A small-molecule ligand and the protein it binds are described below.
Small molecule (SMILES): O=C(O)[C@@H](O)[C@@H](O)[C@H](O)[C@H](O)CO

Binding-site contacts:
Ligand atom O6 contacts residue ASN123 of chain 1.A at 3.4 Å (h-bond).
Ligand atom O1B contacts residue ARG320 of chain 1.A at 2.8 Å (salt-bridge).
Ligand atom O5 contacts residue GLU83 of chain 1.A at 2.7 Å (salt-bridge).
Ligand atom O1B contacts residue MN1 of chain 1.G at 2.0 Å.
Ligand atom C3 contacts residue TYR388 of chain 1.A at 3.6 Å (hydrophobic).
Ligand atom O6 contacts residue ASP129 of chain 1.A at 2.7 Å (salt-bridge).
Ligand atom C1 contacts residue HIS372 of chain 1.A at 3.8 Å.
Ligand atom O2 contacts residue ASP371 of chain 1.A at 2.8 Å (salt-bridge).
Ligand atom O2 contacts residue HIS253 of chain 1.A at 3.2 Å (h-bond).
Ligand atom O2 contacts residue ARG369 of chain 1.A at 3.3 Å (salt-bridge).
Ligand atom C1 contacts residue ARG320 of chain 1.A at 3.4 Å.
Ligand atom O2 contacts residue MN1 of chain 1.G at 2.3 Å.
Ligand atom O1B contacts residue HIS253 of chain 1.A at 3.0 Å (h-bond).
Ligand atom C6 contacts residue ASP129 of chain 1.A at 3.5 Å.
Ligand atom C1 contacts residue ASP371 of chain 1.A at 3.7 Å.
Ligand atom O3 contacts residue HIS372 of chain 1.A at 3.2 Å (h-bond).
Ligand atom C2 contacts residue MN1 of chain 1.G at 3.2 Å.
Ligand atom C4 contacts residue ARG26 of chain 1.A at 3.4 Å.
Ligand atom O1A contacts residue ARG320 of chain 1.A at 3.5 Å (salt-bridge).
Ligand atom C2 contacts residue ASP371 of chain 1.A at 3.3 Å.
Ligand atom C3 contacts residue TRP130 of chain 1.A at 3.7 Å (hydrophobic).
Ligand atom O3 contacts residue TRP130 of chain 1.A at 3.3 Å (h-bond).
Ligand atom C4 contacts residue GLU83 of chain 1.A at 3.4 Å.
Ligand atom C6 contacts residue HIS253 of chain 1.A at 3.7 Å.
Ligand atom C2 contacts residue HIS372 of chain 1.A at 3.4 Å.
Ligand atom O1A contacts residue TRP130 of chain 1.A at 3.4 Å.
Ligand atom O3 contacts residue TYR388 of chain 1.A at 2.6 Å (h-bond).
Ligand atom O1B contacts residue SER294 of chain 1.A at 3.1 Å (h-bond).
Ligand atom C1 contacts residue ASP256 of chain 1.A at 3.6 Å.
Ligand atom C1 contacts residue MN1 of chain 1.G at 3.0 Å.
Ligand atom C1 contacts residue HIS253 of chain 1.A at 3.5 Å.
Ligand atom O2 contacts residue HIS318 of chain 1.A at 2.9 Å (h-bond).
Ligand atom O1A contacts residue ASP256 of chain 1.A at 2.6 Å (salt-bridge).
Ligand atom O4 contacts residue ARG26 of chain 1.A at 2.8 Å (salt-bridge).
Ligand atom O1B contacts residue ASP256 of chain 1.A at 3.8 Å.
Ligand atom C5 contacts residue GLU83 of chain 1.A at 3.3 Å.
Ligand atom C5 contacts residue HIS253 of chain 1.A at 3.7 Å.
Ligand atom O1B contacts residue ASP371 of chain 1.A at 3.0 Å (salt-bridge).
Ligand atom O4 contacts residue TRP130 of chain 1.A at 3.7 Å.
Ligand atom O1B contacts residue CYS291 of chain 1.A at 3.2 Å (h-bond).

Sequence of chain 1.A:
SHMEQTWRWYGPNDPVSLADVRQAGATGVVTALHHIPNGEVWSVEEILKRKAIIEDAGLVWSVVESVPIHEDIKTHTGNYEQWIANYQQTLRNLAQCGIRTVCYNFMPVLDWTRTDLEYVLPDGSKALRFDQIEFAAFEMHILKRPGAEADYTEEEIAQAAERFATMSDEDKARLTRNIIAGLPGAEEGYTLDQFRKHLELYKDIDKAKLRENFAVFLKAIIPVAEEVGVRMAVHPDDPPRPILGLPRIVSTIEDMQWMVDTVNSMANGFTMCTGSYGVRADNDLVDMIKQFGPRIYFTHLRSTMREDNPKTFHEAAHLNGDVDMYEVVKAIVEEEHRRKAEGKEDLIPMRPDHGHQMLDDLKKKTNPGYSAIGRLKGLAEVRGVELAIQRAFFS